Binding-site contacts:
Ligand atom C1 contacts residue ASN259 of chain 60.B at 1.4 Å.
Ligand atom C8 contacts residue ASN259 of chain 60.B at 4.1 Å.
Ligand atom N2 contacts residue ASN259 of chain 60.B at 2.9 Å (h-bond).
Ligand atom C1 contacts residue THR116 of chain 60.A at 3.3 Å.
Ligand atom C6 contacts residue LYS115 of chain 60.A at 3.9 Å.
Ligand atom O6 contacts residue LYS115 of chain 60.A at 4.4 Å.
Ligand atom C6 contacts residue PHE118 of chain 60.A at 4.4 Å (hydrophobic).
Ligand atom O5 contacts residue ASN259 of chain 60.B at 2.4 Å (h-bond).
Ligand atom O7 contacts residue ASN259 of chain 60.B at 3.0 Å (h-bond).
Ligand atom C4 contacts residue ASN259 of chain 60.B at 4.2 Å.
Ligand atom C6 contacts residue THR116 of chain 60.A at 3.5 Å.
Ligand atom C5 contacts residue ASN259 of chain 60.B at 3.7 Å.
Ligand atom O5 contacts residue THR116 of chain 60.A at 2.6 Å (h-bond).
Ligand atom C5 contacts residue THR116 of chain 60.A at 3.5 Å.
Ligand atom C3 contacts residue ASN259 of chain 60.B at 3.8 Å.
Ligand atom O6 contacts residue PHE118 of chain 60.A at 3.9 Å.
Ligand atom C2 contacts residue ASN259 of chain 60.B at 2.4 Å.
Ligand atom C7 contacts residue ASN259 of chain 60.B at 3.1 Å.

Sequence of chain 60.A:
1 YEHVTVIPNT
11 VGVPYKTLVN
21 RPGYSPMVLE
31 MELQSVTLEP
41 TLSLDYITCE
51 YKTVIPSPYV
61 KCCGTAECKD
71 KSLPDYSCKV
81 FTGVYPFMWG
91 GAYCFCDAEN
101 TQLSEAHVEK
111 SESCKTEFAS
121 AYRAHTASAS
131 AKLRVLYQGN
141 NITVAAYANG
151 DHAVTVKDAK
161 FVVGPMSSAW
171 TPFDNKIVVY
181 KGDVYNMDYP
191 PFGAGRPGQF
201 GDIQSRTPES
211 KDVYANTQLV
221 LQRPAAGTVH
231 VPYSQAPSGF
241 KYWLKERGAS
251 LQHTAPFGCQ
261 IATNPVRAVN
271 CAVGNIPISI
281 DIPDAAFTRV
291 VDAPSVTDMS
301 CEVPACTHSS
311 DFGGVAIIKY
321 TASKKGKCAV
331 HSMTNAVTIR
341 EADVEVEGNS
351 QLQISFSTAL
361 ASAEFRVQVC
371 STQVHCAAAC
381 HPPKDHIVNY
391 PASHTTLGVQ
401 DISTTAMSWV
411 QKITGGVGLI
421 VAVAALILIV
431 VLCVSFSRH

A small-molecule ligand and the protein it binds are described below.
Small molecule (SMILES): CC(=O)N[C@@H]1[C@@H](O)[C@H](O)[C@@H](CO)O[C@H]1O

Sequence of chain 60.B:
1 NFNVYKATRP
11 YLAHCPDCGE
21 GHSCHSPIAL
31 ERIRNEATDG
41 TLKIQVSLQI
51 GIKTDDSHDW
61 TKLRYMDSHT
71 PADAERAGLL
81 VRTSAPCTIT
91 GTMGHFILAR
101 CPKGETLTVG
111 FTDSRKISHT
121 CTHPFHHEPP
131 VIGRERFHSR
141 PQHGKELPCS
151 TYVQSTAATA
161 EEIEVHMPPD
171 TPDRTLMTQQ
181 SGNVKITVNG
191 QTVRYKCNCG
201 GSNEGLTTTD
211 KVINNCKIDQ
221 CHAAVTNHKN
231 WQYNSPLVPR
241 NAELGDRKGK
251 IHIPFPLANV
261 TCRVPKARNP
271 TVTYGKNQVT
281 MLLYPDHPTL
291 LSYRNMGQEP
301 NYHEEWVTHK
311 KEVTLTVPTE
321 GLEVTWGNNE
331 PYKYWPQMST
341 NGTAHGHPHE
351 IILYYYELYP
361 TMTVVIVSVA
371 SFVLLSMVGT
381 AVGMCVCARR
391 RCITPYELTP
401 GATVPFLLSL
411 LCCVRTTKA